Sequence of chain 1.A:
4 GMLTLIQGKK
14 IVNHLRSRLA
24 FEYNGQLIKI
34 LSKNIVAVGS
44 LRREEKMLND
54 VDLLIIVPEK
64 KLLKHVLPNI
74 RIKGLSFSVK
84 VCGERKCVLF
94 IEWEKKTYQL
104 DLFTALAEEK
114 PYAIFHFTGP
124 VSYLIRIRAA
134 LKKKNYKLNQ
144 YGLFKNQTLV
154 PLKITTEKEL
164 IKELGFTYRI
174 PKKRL

Binding-site contacts:
Ligand atom O5' contacts residue PHE169 of chain 1.A at 3.5 Å.
Ligand atom OP1 contacts residue ARG172 of chain 1.A at 4.4 Å.
Ligand atom C5' contacts residue PHE169 of chain 1.A at 4.3 Å (hydrophobic).
Ligand atom C2 contacts residue ARG129 of chain 1.A at 4.0 Å.
Ligand atom C5' contacts residue ARG129 of chain 1.A at 4.2 Å.
Ligand atom OP1 contacts residue PHE169 of chain 1.A at 3.4 Å.
Ligand atom OP3 contacts residue ILE130 of chain 1.A at 4.3 Å.
Ligand atom OP3 contacts residue THR170 of chain 1.A at 4.1 Å.
Ligand atom C4' contacts residue PHE169 of chain 1.A at 3.9 Å (hydrophobic).
Ligand atom O2 contacts residue LYS136 of chain 1.A at 3.4 Å (salt-bridge).
Ligand atom C2 contacts residue LYS136 of chain 1.A at 4.3 Å.
Ligand atom OP1 contacts residue THR170 of chain 1.A at 2.7 Å (h-bond).
Ligand atom OP1 contacts residue LYS137 of chain 1.A at 4.0 Å.
Ligand atom OP2 contacts residue THR170 of chain 1.A at 3.8 Å.
Ligand atom C4' contacts residue LYS136 of chain 1.A at 4.2 Å.
Ligand atom OP2 contacts residue ARG129 of chain 1.A at 4.2 Å.
Ligand atom N9 contacts residue ARG129 of chain 1.A at 4.1 Å.
Ligand atom C6 contacts residue ARG129 of chain 1.A at 3.8 Å.
Ligand atom OP3 contacts residue PHE169 of chain 1.A at 4.1 Å.
Ligand atom C5' contacts residue LYS136 of chain 1.A at 4.0 Å.
Ligand atom C5 contacts residue ARG129 of chain 1.A at 3.9 Å.
Ligand atom O4' contacts residue LYS136 of chain 1.A at 3.8 Å.
Ligand atom P contacts residue ARG129 of chain 1.A at 4.1 Å.
Ligand atom N7 contacts residue ARG129 of chain 1.A at 3.9 Å.
Ligand atom C8 contacts residue ARG129 of chain 1.A at 3.8 Å.
Ligand atom P contacts residue ARG172 of chain 1.A at 3.7 Å.
Ligand atom C4' contacts residue LYS136 of chain 1.A at 4.3 Å.
Ligand atom N6 contacts residue ARG129 of chain 1.A at 3.8 Å.
Ligand atom O5' contacts residue ARG129 of chain 1.A at 3.4 Å (salt-bridge).
Ligand atom OP3 contacts residue ARG172 of chain 1.A at 2.9 Å (salt-bridge).
Ligand atom C1' contacts residue LYS136 of chain 1.A at 3.9 Å.
Ligand atom O4' contacts residue PHE169 of chain 1.A at 3.9 Å.
Ligand atom N3 contacts residue ARG129 of chain 1.A at 4.1 Å.
Ligand atom P contacts residue PHE169 of chain 1.A at 4.1 Å.
Ligand atom O4' contacts residue ARG129 of chain 1.A at 4.0 Å.
Ligand atom N1 contacts residue ARG129 of chain 1.A at 3.7 Å.
Ligand atom P contacts residue THR170 of chain 1.A at 3.9 Å.
Ligand atom OP3 contacts residue ARG129 of chain 1.A at 3.2 Å (salt-bridge).
Ligand atom OP2 contacts residue ARG172 of chain 1.A at 2.8 Å (salt-bridge).
Ligand atom O4' contacts residue LYS136 of chain 1.A at 4.1 Å.

The protein below binds the small molecule below.
Small molecule (SMILES): Cc1cn([C@H]2C[C@H](O[P](=O)(O)OC[C@H]3O[C@@H](n4cnc5c(N)ncnc54)C[C@@H]3O[P](=O)(O)OC[C@H]3O[C@@H](n4cnc5c(=O)nc(N)[nH]c54)C[C@@H]3O[P](=O)(O)OC[C@H]3O[C@@H](n4cnc5c(N)ncnc54)C[C@@H]3O[P](=O)(O)OC[C@H]3O[C@@H](n4cnc5c(N)ncnc54)C[C@@H]3O[P](=O)(O)OC[C@H]3O[C@@H](n4ccc(N)nc4=O)C[C@@H]3O[P](=O)(O)OC[C@H]3O[C@@H](n4cnc5c(=O)nc(N)[nH]c54)C[C@@H]3O)[C@@H](CO[P](=O)(O)O[C@H]3C[C@H](n4cnc5c(N)ncnc54)O[C@@H]3COP(=O)(O)O)O2)c(=O)[nH]c1=O